Sequence of chain 2.A:
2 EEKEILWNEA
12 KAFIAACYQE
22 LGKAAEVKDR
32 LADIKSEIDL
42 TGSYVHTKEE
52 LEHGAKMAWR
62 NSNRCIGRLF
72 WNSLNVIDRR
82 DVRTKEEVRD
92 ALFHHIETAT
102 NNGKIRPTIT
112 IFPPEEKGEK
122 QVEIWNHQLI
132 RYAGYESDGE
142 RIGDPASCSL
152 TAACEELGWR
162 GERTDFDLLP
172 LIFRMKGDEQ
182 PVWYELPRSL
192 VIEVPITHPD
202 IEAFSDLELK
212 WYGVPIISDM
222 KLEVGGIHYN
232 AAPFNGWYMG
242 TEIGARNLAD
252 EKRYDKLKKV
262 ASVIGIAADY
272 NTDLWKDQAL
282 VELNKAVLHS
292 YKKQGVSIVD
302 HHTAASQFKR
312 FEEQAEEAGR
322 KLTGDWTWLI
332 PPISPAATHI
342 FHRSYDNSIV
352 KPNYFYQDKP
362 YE

A protein and the small-molecule ligand that binds it are described below.
Small molecule (SMILES): Nc1ccc2ccccc2n1

Binding-site contacts:
Ligand atom C10 contacts residue ILE218 of chain 2.A at 4.0 Å (hydrophobic).
Ligand atom N1 contacts residue HEM1 of chain 2.B at 3.6 Å.
Ligand atom C8 contacts residue HEM1 of chain 2.B at 3.7 Å.
Ligand atom C6 contacts residue ILE218 of chain 2.A at 3.6 Å (hydrophobic).
Ligand atom C3 contacts residue HEM1 of chain 2.B at 3.1 Å.
Ligand atom C5 contacts residue ILE218 of chain 2.A at 3.9 Å (hydrophobic).
Ligand atom N11 contacts residue HEM1 of chain 2.B at 3.8 Å.
Ligand atom C7 contacts residue PHE235 of chain 2.A at 4.0 Å (hydrophobic).
Ligand atom C7 contacts residue HEM1 of chain 2.B at 3.5 Å.
Ligand atom C4 contacts residue GLY237 of chain 2.A at 3.9 Å.
Ligand atom C3 contacts residue GLY237 of chain 2.A at 3.8 Å.
Ligand atom C2 contacts residue PRO216 of chain 2.A at 4.0 Å (hydrophobic).
Ligand atom C9 contacts residue GLU243 of chain 2.A at 3.6 Å.
Ligand atom C3 contacts residue PRO216 of chain 2.A at 4.2 Å (hydrophobic).
Ligand atom N1 contacts residue MET240 of chain 2.A at 3.8 Å.
Ligand atom C2 contacts residue HEM1 of chain 2.B at 3.5 Å.
Ligand atom C9 contacts residue ILE218 of chain 2.A at 3.9 Å (hydrophobic).
Ligand atom N1 contacts residue TRP238 of chain 2.A at 2.7 Å (h-bond).
Ligand atom C6 contacts residue HEM1 of chain 2.B at 3.3 Å.
Ligand atom C3 contacts residue TRP238 of chain 2.A at 3.9 Å (hydrophobic).
Ligand atom N1 contacts residue PRO216 of chain 2.A at 3.9 Å.
Ligand atom C4 contacts residue HEM1 of chain 2.B at 3.4 Å.
Ligand atom N1 contacts residue GLU243 of chain 2.A at 2.7 Å (salt-bridge).
Ligand atom N1 contacts residue TYR239 of chain 2.A at 3.4 Å.
Ligand atom N11 contacts residue GLU243 of chain 2.A at 2.7 Å (salt-bridge).
Ligand atom C8 contacts residue ILE218 of chain 2.A at 3.7 Å (hydrophobic).
Ligand atom C10 contacts residue GLU243 of chain 2.A at 3.6 Å.
Ligand atom C9 contacts residue HEM1 of chain 2.B at 3.5 Å.
Ligand atom C10 contacts residue HEM1 of chain 2.B at 3.8 Å.
Ligand atom C2 contacts residue GLU243 of chain 2.A at 3.5 Å.
Ligand atom C2 contacts residue TRP238 of chain 2.A at 3.7 Å (hydrophobic).
Ligand atom C5 contacts residue HEM1 of chain 2.B at 3.6 Å.
Ligand atom C7 contacts residue ILE218 of chain 2.A at 3.5 Å (hydrophobic).
Ligand atom C6 contacts residue PHE235 of chain 2.A at 3.7 Å (hydrophobic).